Binding-site contacts:
Ligand atom C5 contacts residue ASN36 of chain 1.A at 3.7 Å.
Ligand atom O5 contacts residue TYR23 of chain 1.A at 3.4 Å (h-bond).
Ligand atom C4 contacts residue ASN36 of chain 1.A at 4.2 Å.
Ligand atom C6 contacts residue TYR23 of chain 1.A at 4.0 Å (hydrophobic).
Ligand atom C2 contacts residue GLU35 of chain 1.A at 4.2 Å.
Ligand atom O5 contacts residue ASN36 of chain 1.A at 2.4 Å (h-bond).
Ligand atom C1 contacts residue TYR23 of chain 1.A at 3.6 Å (hydrophobic).
Ligand atom C2 contacts residue ASN36 of chain 1.A at 2.5 Å.
Ligand atom O7 contacts residue ASN36 of chain 1.A at 3.1 Å (h-bond).
Ligand atom C3 contacts residue GLU35 of chain 1.A at 4.4 Å.
Ligand atom C3 contacts residue ASN36 of chain 1.A at 3.8 Å.
Ligand atom O7 contacts residue THR38 of chain 1.A at 4.3 Å.
Ligand atom C5 contacts residue TYR23 of chain 1.A at 3.6 Å (hydrophobic).
Ligand atom O6 contacts residue PRO8 of chain 1.A at 4.4 Å.
Ligand atom C1 contacts residue ASN36 of chain 1.A at 1.4 Å.
Ligand atom C1 contacts residue GLU35 of chain 1.A at 4.1 Å.
Ligand atom C8 contacts residue GLU35 of chain 1.A at 4.2 Å.
Ligand atom C7 contacts residue ASN36 of chain 1.A at 3.2 Å.
Ligand atom N2 contacts residue ASN36 of chain 1.A at 2.9 Å (h-bond).
Ligand atom C8 contacts residue ASN36 of chain 1.A at 4.4 Å.
Ligand atom C7 contacts residue GLU35 of chain 1.A at 4.2 Å.
Ligand atom N2 contacts residue GLU35 of chain 1.A at 3.5 Å (salt-bridge).

A small-molecule ligand and the protein it binds are described below.
Small molecule (SMILES): CC(=O)N[C@@H]1[C@@H](O)[C@H](O)[C@@H](CO)O[C@H]1O

Sequence of chain 1.A:
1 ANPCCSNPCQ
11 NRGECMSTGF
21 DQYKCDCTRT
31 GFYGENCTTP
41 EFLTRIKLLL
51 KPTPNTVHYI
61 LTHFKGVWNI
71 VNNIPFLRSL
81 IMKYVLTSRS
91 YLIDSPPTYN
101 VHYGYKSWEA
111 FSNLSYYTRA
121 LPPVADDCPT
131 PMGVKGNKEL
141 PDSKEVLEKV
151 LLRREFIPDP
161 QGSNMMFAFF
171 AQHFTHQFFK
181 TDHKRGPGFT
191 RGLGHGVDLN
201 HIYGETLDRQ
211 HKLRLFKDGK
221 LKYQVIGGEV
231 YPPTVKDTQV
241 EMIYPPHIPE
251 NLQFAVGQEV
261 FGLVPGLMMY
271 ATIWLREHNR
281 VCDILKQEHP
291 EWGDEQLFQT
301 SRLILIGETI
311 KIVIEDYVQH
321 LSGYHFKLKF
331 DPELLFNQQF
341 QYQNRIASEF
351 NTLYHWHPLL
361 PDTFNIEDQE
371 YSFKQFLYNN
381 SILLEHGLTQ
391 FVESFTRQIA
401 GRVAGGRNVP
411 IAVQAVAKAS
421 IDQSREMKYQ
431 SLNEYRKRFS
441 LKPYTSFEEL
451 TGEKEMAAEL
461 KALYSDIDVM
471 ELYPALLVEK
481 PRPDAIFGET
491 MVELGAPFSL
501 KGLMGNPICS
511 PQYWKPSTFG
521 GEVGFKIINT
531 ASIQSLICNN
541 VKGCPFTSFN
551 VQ